The small molecule below binds the protein below.
Small molecule (SMILES): Cc1cccc2c(-c3cc(C(F)(F)F)ccc3F)nn(Cc3nnn(C)n3)c12

Sequence of chain 1.A:
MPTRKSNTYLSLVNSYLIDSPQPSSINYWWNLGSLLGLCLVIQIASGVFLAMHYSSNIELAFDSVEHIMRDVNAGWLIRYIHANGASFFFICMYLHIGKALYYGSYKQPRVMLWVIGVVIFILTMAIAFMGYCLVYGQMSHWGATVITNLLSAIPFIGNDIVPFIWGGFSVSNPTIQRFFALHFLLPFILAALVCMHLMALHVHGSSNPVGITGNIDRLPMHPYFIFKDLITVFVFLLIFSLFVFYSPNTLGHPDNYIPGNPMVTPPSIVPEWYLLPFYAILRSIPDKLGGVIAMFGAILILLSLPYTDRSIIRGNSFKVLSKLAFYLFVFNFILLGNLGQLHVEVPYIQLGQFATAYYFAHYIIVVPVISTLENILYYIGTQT

Binding-site contacts:
Ligand atom N19 contacts residue PHE129 of chain 1.A at 3.3 Å.
Ligand atom C04 contacts residue TYR279 of chain 1.A at 3.3 Å (hydrophobic).
Ligand atom C03 contacts residue VAL270 of chain 1.A at 3.8 Å (hydrophobic).
Ligand atom N20 contacts residue PRO271 of chain 1.A at 3.7 Å.
Ligand atom F13 contacts residue MET125 of chain 1.A at 3.5 Å.
Ligand atom C26 contacts residue ALA128 of chain 1.A at 3.6 Å (hydrophobic).
Ligand atom N23 contacts residue PRO271 of chain 1.A at 3.2 Å.
Ligand atom C01 contacts residue PRO271 of chain 1.A at 3.8 Å (hydrophobic).
Ligand atom C26 contacts residue TYR274 of chain 1.A at 2.8 Å (hydrophobic).
Ligand atom C03 contacts residue PRO271 of chain 1.A at 3.6 Å (hydrophobic).
Ligand atom F12 contacts residue PHE129 of chain 1.A at 3.0 Å.
Ligand atom F18 contacts residue TYR279 of chain 1.A at 3.3 Å.
Ligand atom N25 contacts residue TYR132 of chain 1.A at 3.8 Å.
Ligand atom C06 contacts residue PRO271 of chain 1.A at 3.6 Å (hydrophobic).
Ligand atom N27 contacts residue TYR132 of chain 1.A at 2.9 Å.
Ligand atom N27 contacts residue PHE129 of chain 1.A at 3.7 Å.
Ligand atom C28 contacts residue PRO271 of chain 1.A at 3.5 Å (hydrophobic).
Ligand atom C02 contacts residue GLY143 of chain 1.A at 3.5 Å.
Ligand atom C05 contacts residue TYR279 of chain 1.A at 3.4 Å (hydrophobic).
Ligand atom C22 contacts residue TYR132 of chain 1.A at 3.3 Å (hydrophobic).
Ligand atom C04 contacts residue PRO271 of chain 1.A at 3.8 Å (hydrophobic).
Ligand atom C26 contacts residue GLU272 of chain 1.A at 3.5 Å.
Ligand atom C02 contacts residue PRO271 of chain 1.A at 3.6 Å (hydrophobic).
Ligand atom C15 contacts residue MET295 of chain 1.A at 3.7 Å (hydrophobic).
Ligand atom C02 contacts residue VAL270 of chain 1.A at 3.8 Å (hydrophobic).
Ligand atom C01 contacts residue MET139 of chain 1.A at 3.5 Å (hydrophobic).
Ligand atom C08 contacts residue ILE147 of chain 1.A at 3.6 Å (hydrophobic).
Ligand atom N24 contacts residue GLU272 of chain 1.A at 3.2 Å (salt-bridge).
Ligand atom C01 contacts residue VAL270 of chain 1.A at 3.3 Å (hydrophobic).
Ligand atom C21 contacts residue TYR132 of chain 1.A at 3.2 Å (hydrophobic).
Ligand atom N24 contacts residue LEU275 of chain 1.A at 3.4 Å.
Ligand atom C09 contacts residue ILE147 of chain 1.A at 3.7 Å (hydrophobic).
Ligand atom N20 contacts residue PHE129 of chain 1.A at 3.8 Å.
Ligand atom C09 contacts residue PHE129 of chain 1.A at 3.6 Å (hydrophobic).
Ligand atom C05 contacts residue ILE147 of chain 1.A at 3.8 Å (hydrophobic).
Ligand atom C16 contacts residue MET295 of chain 1.A at 3.4 Å (hydrophobic).
Ligand atom C03 contacts residue GLY143 of chain 1.A at 3.8 Å.
Ligand atom N23 contacts residue GLU272 of chain 1.A at 3.0 Å (salt-bridge).
Ligand atom C26 contacts residue HEM1 of chain 1.S at 3.5 Å.
Ligand atom C01 contacts residue GLY143 of chain 1.A at 3.5 Å.